Sequence of chain 1.B:
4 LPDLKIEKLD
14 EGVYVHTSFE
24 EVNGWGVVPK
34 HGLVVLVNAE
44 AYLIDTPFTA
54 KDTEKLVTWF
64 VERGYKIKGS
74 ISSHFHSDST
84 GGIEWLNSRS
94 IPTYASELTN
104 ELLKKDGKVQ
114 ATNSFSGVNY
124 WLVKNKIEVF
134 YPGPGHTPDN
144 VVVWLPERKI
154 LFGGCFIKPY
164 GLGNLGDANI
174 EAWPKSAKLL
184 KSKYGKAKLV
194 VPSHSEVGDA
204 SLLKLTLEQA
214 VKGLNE

Binding-site contacts:
Ligand atom S25 contacts residue HIS79 of chain 1.A at 3.3 Å (h-bond).
Ligand atom O26 contacts residue LYS161 of chain 1.A at 3.2 Å.
Ligand atom N15 contacts residue HIS197 of chain 1.A at 3.6 Å.
Ligand atom C24 contacts residue HIS79 of chain 1.A at 3.5 Å.
Ligand atom C8 contacts residue SER198 of chain 1.A at 3.8 Å.
Ligand atom S25 contacts residue ASP81 of chain 1.A at 3.5 Å (salt-bridge).
Ligand atom S25 contacts residue HIS77 of chain 1.A at 3.7 Å.
Ligand atom S25 contacts residue ZN1 of chain 1.C at 2.1 Å.
Ligand atom C13 contacts residue GLY164 of chain 1.A at 3.7 Å.
Ligand atom S25 contacts residue HIS197 of chain 1.A at 3.8 Å.
Ligand atom C13 contacts residue TYR163 of chain 1.A at 3.8 Å (hydrophobic).
Ligand atom C6 contacts residue GLU211 of chain 1.B at 3.6 Å.
Ligand atom C7 contacts residue GLU211 of chain 1.B at 3.7 Å.
Ligand atom C19 contacts residue VAL25 of chain 1.A at 3.6 Å (hydrophobic).
Ligand atom C8 contacts residue HIS197 of chain 1.A at 3.3 Å.
Ligand atom O27 contacts residue HIS197 of chain 1.A at 3.6 Å.
Ligand atom C5 contacts residue TYR163 of chain 1.A at 3.3 Å (hydrophobic).
Ligand atom S25 contacts residue HIS139 of chain 1.A at 3.0 Å (h-bond).
Ligand atom C12 contacts residue GLY164 of chain 1.A at 3.5 Å.
Ligand atom C6 contacts residue GLN212 of chain 1.B at 3.6 Å.
Ligand atom C18 contacts residue VAL31 of chain 1.A at 3.8 Å (hydrophobic).
Ligand atom O27 contacts residue LYS161 of chain 1.A at 3.2 Å.
Ligand atom C24 contacts residue ZN1 of chain 1.C at 3.3 Å.
Ligand atom C24 contacts residue ASP81 of chain 1.A at 3.8 Å.
Ligand atom C13 contacts residue TRP28 of chain 1.A at 3.7 Å (hydrophobic).
Ligand atom O26 contacts residue LEU165 of chain 1.A at 3.6 Å (h-bond).
Ligand atom S14 contacts residue LYS161 of chain 1.A at 3.8 Å.
Ligand atom C5 contacts residue GLN212 of chain 1.B at 3.1 Å.
Ligand atom C24 contacts residue ZN1 of chain 1.D at 3.5 Å.
Ligand atom C23 contacts residue ASP81 of chain 1.A at 3.7 Å.
Ligand atom S25 contacts residue CYS158 of chain 1.A at 3.6 Å.
Ligand atom C2 contacts residue TRP28 of chain 1.A at 3.6 Å (hydrophobic).
Ligand atom C16 contacts residue TRP28 of chain 1.A at 3.6 Å (hydrophobic).
Ligand atom S25 contacts residue ZN1 of chain 1.D at 2.4 Å.
Ligand atom C2 contacts residue TYR163 of chain 1.A at 3.6 Å (hydrophobic).
Ligand atom C23 contacts residue ZN1 of chain 1.D at 3.7 Å.
Ligand atom C9 contacts residue HIS197 of chain 1.A at 3.5 Å.
Ligand atom C1 contacts residue TRP28 of chain 1.A at 3.8 Å (hydrophobic).
Ligand atom C13 contacts residue LYS215 of chain 1.B at 3.8 Å.
Ligand atom O26 contacts residue GLY166 of chain 1.A at 3.3 Å.

Sequence of chain 1.A:
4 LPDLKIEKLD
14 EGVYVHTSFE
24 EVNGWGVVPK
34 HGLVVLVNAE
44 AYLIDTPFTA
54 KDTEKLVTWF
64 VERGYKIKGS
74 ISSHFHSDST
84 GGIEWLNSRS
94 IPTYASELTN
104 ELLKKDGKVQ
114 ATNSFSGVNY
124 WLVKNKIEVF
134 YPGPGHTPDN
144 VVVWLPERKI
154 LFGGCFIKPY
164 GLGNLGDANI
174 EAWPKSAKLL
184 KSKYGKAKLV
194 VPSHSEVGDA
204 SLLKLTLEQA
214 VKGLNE

This small molecule binds to this protein.
Small molecule (SMILES): CN(C)c1cccc2c(S(=O)(=O)NCCCCNC(=O)CCS)cccc12